A protein and the small-molecule ligand that binds it are described below.
Small molecule (SMILES): Cc1ccccc1OP(=O)(O)O

Sequence of chain 1.A:
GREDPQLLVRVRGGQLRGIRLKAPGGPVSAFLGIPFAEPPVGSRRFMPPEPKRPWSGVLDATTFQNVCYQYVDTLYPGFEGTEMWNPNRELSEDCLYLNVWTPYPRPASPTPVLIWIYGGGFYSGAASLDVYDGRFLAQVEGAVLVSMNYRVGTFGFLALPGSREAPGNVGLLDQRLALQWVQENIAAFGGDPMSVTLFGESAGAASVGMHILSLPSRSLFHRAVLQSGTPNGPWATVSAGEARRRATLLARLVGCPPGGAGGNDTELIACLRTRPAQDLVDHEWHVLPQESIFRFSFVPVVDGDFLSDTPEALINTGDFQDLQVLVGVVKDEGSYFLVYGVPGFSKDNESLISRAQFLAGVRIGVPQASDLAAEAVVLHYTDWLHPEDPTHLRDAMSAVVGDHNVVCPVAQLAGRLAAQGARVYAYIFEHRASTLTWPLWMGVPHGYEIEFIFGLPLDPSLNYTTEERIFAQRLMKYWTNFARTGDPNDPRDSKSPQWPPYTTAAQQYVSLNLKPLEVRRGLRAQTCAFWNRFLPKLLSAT

Binding-site contacts:
Ligand atom C3 contacts residue GLY121 of chain 1.A at 4.2 Å.
Ligand atom O2P contacts residue SER203 of chain 1.A at 2.5 Å (h-bond).
Ligand atom O1P contacts residue GLY121 of chain 1.A at 3.0 Å (h-bond).
Ligand atom C3 contacts residue TYR124 of chain 1.A at 3.8 Å (hydrophobic).
Ligand atom O12 contacts residue GLY121 of chain 1.A at 3.5 Å (h-bond).
Ligand atom P13 contacts residue HIS447 of chain 1.A at 3.9 Å.
Ligand atom O2P contacts residue PHE297 of chain 1.A at 3.8 Å.
Ligand atom C6 contacts residue TRP86 of chain 1.A at 4.4 Å (hydrophobic).
Ligand atom C5 contacts residue GLY121 of chain 1.A at 3.6 Å.
Ligand atom O2P contacts residue PHE295 of chain 1.A at 4.2 Å.
Ligand atom C6 contacts residue GLY121 of chain 1.A at 4.1 Å.
Ligand atom O1P contacts residue SER203 of chain 1.A at 2.5 Å (h-bond).
Ligand atom O2P contacts residue PHE338 of chain 1.A at 3.8 Å.
Ligand atom P13 contacts residue GLY122 of chain 1.A at 3.8 Å.
Ligand atom O12 contacts residue HIS447 of chain 1.A at 3.8 Å.
Ligand atom C1 contacts residue TRP86 of chain 1.A at 3.5 Å (hydrophobic).
Ligand atom C7 contacts residue TRP86 of chain 1.A at 3.7 Å (hydrophobic).
Ligand atom O1P contacts residue ALA204 of chain 1.A at 3.0 Å (h-bond).
Ligand atom O1P contacts residue GLY122 of chain 1.A at 2.6 Å (h-bond).
Ligand atom P13 contacts residue ALA204 of chain 1.A at 3.6 Å.
Ligand atom C5 contacts residue SER203 of chain 1.A at 3.7 Å.
Ligand atom C5 contacts residue HIS447 of chain 1.A at 4.4 Å.
Ligand atom C7 contacts residue SER203 of chain 1.A at 4.4 Å.
Ligand atom C7 contacts residue GLU202 of chain 1.A at 3.2 Å.
Ligand atom C4 contacts residue SER203 of chain 1.A at 4.4 Å.
Ligand atom O12 contacts residue GLY122 of chain 1.A at 4.5 Å.
Ligand atom O2P contacts residue GLY122 of chain 1.A at 4.2 Å.
Ligand atom O12 contacts residue SER203 of chain 1.A at 2.4 Å (h-bond).
Ligand atom P13 contacts residue SER203 of chain 1.A at 1.6 Å.
Ligand atom C4 contacts residue GLY121 of chain 1.A at 3.7 Å.
Ligand atom C6 contacts residue GLU202 of chain 1.A at 4.5 Å.
Ligand atom P13 contacts residue GLY121 of chain 1.A at 3.9 Å.
Ligand atom O2P contacts residue HIS447 of chain 1.A at 4.0 Å.
Ligand atom C2 contacts residue TRP86 of chain 1.A at 4.0 Å (hydrophobic).
Ligand atom O12 contacts residue GLU202 of chain 1.A at 4.0 Å.
Ligand atom O1P contacts residue GLY120 of chain 1.A at 4.0 Å.
Ligand atom C2 contacts residue TYR337 of chain 1.A at 4.0 Å (hydrophobic).
Ligand atom C4 contacts residue GLY122 of chain 1.A at 4.4 Å.